A small-molecule ligand and the protein it binds are described below.
Small molecule (SMILES): O=c1ccn([C@@H]2O[C@H](CO[P](=O)(O)O[P](=O)(O)O[C@H]3O[C@H](CO)[C@@H](O)[C@H](O)[C@H]3O)[C@@H](O)[C@H]2O)c(=O)[nH]1

Binding-site contacts:
Ligand atom O1B contacts residue HIS392 of chain 1.A at 2.8 Å (h-bond).
Ligand atom O3' contacts residue GLU416 of chain 1.A at 2.7 Å (salt-bridge).
Ligand atom C4 contacts residue TRP374 of chain 1.A at 3.5 Å (hydrophobic).
Ligand atom O2C contacts residue GLU400 of chain 1.A at 2.8 Å (salt-bridge).
Ligand atom O1A contacts residue SER397 of chain 1.A at 2.8 Å (h-bond).
Ligand atom C2C contacts residue GLN377 of chain 1.A at 3.6 Å.
Ligand atom O4 contacts residue ALA375 of chain 1.A at 3.5 Å (h-bond).
Ligand atom O3C contacts residue GLU400 of chain 1.A at 2.6 Å (salt-bridge).
Ligand atom O2 contacts residue GLN377 of chain 1.A at 3.5 Å (h-bond).
Ligand atom C6' contacts residue PRO166 of chain 1.A at 3.4 Å (hydrophobic).
Ligand atom O2 contacts residue ALA375 of chain 1.A at 3.3 Å (h-bond).
Ligand atom O5' contacts residue GLY47 of chain 1.A at 3.7 Å.
Ligand atom O4 contacts residue ARG332 of chain 1.A at 3.5 Å (salt-bridge).
Ligand atom O4 contacts residue ASN301 of chain 1.A at 3.2 Å (h-bond).
Ligand atom O5' contacts residue HIS48 of chain 1.A at 3.4 Å.
Ligand atom O1A contacts residue HIS392 of chain 1.A at 3.0 Å.
Ligand atom C4 contacts residue ASN301 of chain 1.A at 3.4 Å.
Ligand atom C2 contacts residue ALA375 of chain 1.A at 3.4 Å (hydrophobic).
Ligand atom O4 contacts residue TRP374 of chain 1.A at 3.5 Å.
Ligand atom O2' contacts residue TYR414 of chain 1.A at 3.5 Å.
Ligand atom C2 contacts residue TRP374 of chain 1.A at 3.4 Å (hydrophobic).
Ligand atom O2A contacts residue GLY394 of chain 1.A at 3.5 Å.
Ligand atom O6' contacts residue HIS48 of chain 1.A at 3.1 Å (h-bond).
Ligand atom O3' contacts residue GLN417 of chain 1.A at 3.1 Å (h-bond).
Ligand atom O5C contacts residue ASN396 of chain 1.A at 3.4 Å.
Ligand atom O2A contacts residue ASN396 of chain 1.A at 3.2 Å (h-bond).
Ligand atom O2A contacts residue TRP395 of chain 1.A at 3.6 Å (h-bond).
Ligand atom N3 contacts residue ALA375 of chain 1.A at 2.7 Å (h-bond).
Ligand atom C4' contacts residue GLU416 of chain 1.A at 3.3 Å.
Ligand atom C4C contacts residue ILE50 of chain 1.A at 3.7 Å (hydrophobic).
Ligand atom O4' contacts residue TRP395 of chain 1.A at 3.0 Å (h-bond).
Ligand atom O2C contacts residue GLN377 of chain 1.A at 3.5 Å.
Ligand atom O2' contacts residue GLN417 of chain 1.A at 3.3 Å (h-bond).
Ligand atom O1A contacts residue GLY394 of chain 1.A at 3.6 Å.
Ligand atom O4' contacts residue GLU416 of chain 1.A at 2.6 Å (salt-bridge).
Ligand atom C3C contacts residue GLU400 of chain 1.A at 3.3 Å.
Ligand atom C2 contacts residue GLN377 of chain 1.A at 3.6 Å.
Ligand atom C2C contacts residue GLU400 of chain 1.A at 3.7 Å.
Ligand atom N3 contacts residue TRP374 of chain 1.A at 3.0 Å (h-bond).
Ligand atom O2 contacts residue TRP374 of chain 1.A at 3.6 Å (h-bond).

Sequence of chain 1.A:
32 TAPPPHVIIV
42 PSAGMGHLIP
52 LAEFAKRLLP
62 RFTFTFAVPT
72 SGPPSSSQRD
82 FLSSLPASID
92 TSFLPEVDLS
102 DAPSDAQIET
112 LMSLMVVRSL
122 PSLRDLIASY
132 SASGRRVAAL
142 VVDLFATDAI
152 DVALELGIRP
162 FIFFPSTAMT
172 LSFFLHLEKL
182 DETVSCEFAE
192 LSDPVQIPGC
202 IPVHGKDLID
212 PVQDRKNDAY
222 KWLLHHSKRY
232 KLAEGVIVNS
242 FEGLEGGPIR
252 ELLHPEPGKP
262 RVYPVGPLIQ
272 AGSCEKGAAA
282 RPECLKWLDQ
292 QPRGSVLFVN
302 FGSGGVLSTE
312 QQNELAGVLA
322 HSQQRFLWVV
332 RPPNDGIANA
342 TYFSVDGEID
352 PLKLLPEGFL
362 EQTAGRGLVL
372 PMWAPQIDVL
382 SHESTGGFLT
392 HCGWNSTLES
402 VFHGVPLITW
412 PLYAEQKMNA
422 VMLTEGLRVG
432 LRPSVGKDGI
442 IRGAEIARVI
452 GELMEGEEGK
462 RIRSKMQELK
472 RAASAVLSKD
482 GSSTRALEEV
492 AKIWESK